Binding-site contacts:
Ligand atom O7 contacts residue LYS181 of chain 2.A at 2.8 Å (salt-bridge).
Ligand atom O7 contacts residue ASP207 of chain 2.A at 3.1 Å (salt-bridge).
Ligand atom O3P contacts residue THR69 of chain 1.A at 2.6 Å (h-bond).
Ligand atom O3P contacts residue LYS179 of chain 2.A at 3.3 Å.
Ligand atom O2 contacts residue KCX205 of chain 2.A at 3.1 Å (h-bond).
Ligand atom O2 contacts residue LYS179 of chain 2.A at 3.0 Å (salt-bridge).
Ligand atom O4P contacts residue SER382 of chain 2.A at 3.3 Å (h-bond).
Ligand atom O6 contacts residue GLU64 of chain 1.A at 3.4 Å (salt-bridge).
Ligand atom O7 contacts residue MG1 of chain 2.Q at 2.3 Å.
Ligand atom P1 contacts residue THR69 of chain 1.A at 3.4 Å.
Ligand atom O2P contacts residue GLY383 of chain 2.A at 3.3 Å.
Ligand atom C2 contacts residue MG1 of chain 2.Q at 3.0 Å.
Ligand atom O2P contacts residue GLY384 of chain 2.A at 2.9 Å (h-bond).
Ligand atom C3 contacts residue KCX205 of chain 2.A at 3.1 Å.
Ligand atom C contacts residue ASN127 of chain 1.A at 3.4 Å.
Ligand atom O7 contacts residue LYS179 of chain 2.A at 3.3 Å (salt-bridge).
Ligand atom O4 contacts residue SER382 of chain 2.A at 2.9 Å (h-bond).
Ligand atom O3 contacts residue KCX205 of chain 2.A at 2.6 Å (h-bond).
Ligand atom O6P contacts residue ARG298 of chain 2.A at 2.9 Å (salt-bridge).
Ligand atom O2 contacts residue ASP207 of chain 2.A at 3.4 Å (salt-bridge).
Ligand atom O2 contacts residue THR177 of chain 2.A at 2.8 Å (h-bond).
Ligand atom O4P contacts residue HIS330 of chain 2.A at 2.7 Å (h-bond).
Ligand atom O1 contacts residue LYS179 of chain 2.A at 3.2 Å (salt-bridge).
Ligand atom O7 contacts residue GLU208 of chain 2.A at 3.2 Å (salt-bridge).
Ligand atom C3 contacts residue MG1 of chain 2.Q at 3.1 Å.
Ligand atom O3 contacts residue HIS297 of chain 2.A at 3.0 Å (h-bond).
Ligand atom O4 contacts residue GLY383 of chain 2.A at 3.2 Å.
Ligand atom O5 contacts residue LEU338 of chain 2.A at 3.3 Å.
Ligand atom O3 contacts residue GLU208 of chain 2.A at 3.0 Å (salt-bridge).
Ligand atom O2P contacts residue LYS337 of chain 2.A at 2.8 Å (salt-bridge).
Ligand atom O1P contacts residue GLY406 of chain 2.A at 2.8 Å (h-bond).
Ligand atom O2P contacts residue THR69 of chain 1.A at 3.3 Å (h-bond).
Ligand atom O6 contacts residue LYS337 of chain 2.A at 2.8 Å (salt-bridge).
Ligand atom O3P contacts residue GLY407 of chain 2.A at 2.7 Å (h-bond).
Ligand atom O7 contacts residue ASN127 of chain 1.A at 2.8 Å (h-bond).
Ligand atom O3 contacts residue MG1 of chain 2.Q at 2.2 Å.
Ligand atom O5P contacts residue ARG298 of chain 2.A at 3.0 Å (salt-bridge).
Ligand atom C contacts residue MG1 of chain 2.Q at 3.0 Å.
Ligand atom O2P contacts residue TRP70 of chain 1.A at 3.3 Å.
Ligand atom O2 contacts residue MG1 of chain 2.Q at 2.4 Å.

Sequence of chain 2.A:
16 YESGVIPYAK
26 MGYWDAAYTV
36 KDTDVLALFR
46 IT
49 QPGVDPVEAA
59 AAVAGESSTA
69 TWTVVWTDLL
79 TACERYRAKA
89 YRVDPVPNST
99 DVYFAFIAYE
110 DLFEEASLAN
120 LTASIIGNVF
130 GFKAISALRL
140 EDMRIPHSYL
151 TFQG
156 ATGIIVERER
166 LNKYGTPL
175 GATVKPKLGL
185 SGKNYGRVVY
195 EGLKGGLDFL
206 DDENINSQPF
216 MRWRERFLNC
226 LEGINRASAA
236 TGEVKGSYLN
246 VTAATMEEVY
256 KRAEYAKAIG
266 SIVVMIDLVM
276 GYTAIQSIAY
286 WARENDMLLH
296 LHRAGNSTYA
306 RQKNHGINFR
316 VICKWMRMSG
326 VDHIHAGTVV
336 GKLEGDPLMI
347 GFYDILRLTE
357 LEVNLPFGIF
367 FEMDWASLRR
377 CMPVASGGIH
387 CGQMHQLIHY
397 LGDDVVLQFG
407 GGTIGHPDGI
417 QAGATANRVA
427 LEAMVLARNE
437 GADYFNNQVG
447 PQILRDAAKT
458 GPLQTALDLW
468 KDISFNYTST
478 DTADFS

Sequence of chain 1.A:
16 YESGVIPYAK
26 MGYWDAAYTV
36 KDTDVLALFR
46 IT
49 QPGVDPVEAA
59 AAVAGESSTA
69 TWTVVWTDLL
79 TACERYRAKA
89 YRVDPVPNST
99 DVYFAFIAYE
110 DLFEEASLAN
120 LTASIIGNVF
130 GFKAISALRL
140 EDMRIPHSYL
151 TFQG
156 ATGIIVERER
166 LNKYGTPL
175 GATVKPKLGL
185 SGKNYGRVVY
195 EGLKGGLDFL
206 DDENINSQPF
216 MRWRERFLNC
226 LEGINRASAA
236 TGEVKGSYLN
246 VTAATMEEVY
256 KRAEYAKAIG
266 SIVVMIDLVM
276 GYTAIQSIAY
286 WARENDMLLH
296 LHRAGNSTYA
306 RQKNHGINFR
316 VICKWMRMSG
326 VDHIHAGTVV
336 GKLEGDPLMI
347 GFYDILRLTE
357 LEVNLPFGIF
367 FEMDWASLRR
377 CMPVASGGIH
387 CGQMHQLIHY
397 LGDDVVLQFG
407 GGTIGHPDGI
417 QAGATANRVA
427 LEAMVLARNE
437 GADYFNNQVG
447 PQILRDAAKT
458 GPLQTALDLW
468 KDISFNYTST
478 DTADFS

A protein and the small-molecule ligand that binds it are described below.
Small molecule (SMILES): O=C(O)[C@@](O)(COP(=O)(O)O)[C@H](O)[C@H](O)COP(=O)(O)O